Sequence of chain 18.A:
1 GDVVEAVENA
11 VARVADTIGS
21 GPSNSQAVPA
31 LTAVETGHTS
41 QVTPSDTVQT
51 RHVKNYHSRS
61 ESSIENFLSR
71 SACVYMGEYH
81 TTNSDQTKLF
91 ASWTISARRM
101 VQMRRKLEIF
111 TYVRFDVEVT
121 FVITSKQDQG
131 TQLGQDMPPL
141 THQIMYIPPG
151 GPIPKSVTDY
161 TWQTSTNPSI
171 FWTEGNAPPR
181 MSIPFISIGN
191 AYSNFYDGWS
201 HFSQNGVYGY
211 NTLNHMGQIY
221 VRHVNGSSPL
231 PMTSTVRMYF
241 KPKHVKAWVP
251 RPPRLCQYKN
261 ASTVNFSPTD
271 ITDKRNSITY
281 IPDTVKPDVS

A small-molecule ligand and the protein it binds are described below.
Small molecule (SMILES): NCCCCCCCCCCCC(=O)O

Binding-site contacts:
Ligand atom CA2 contacts residue PHE115 of chain 18.A at 4.3 Å (hydrophobic).
Ligand atom OXT contacts residue ASN194 of chain 18.A at 4.3 Å.
Ligand atom N contacts residue ILE219 of chain 18.A at 4.0 Å.
Ligand atom C1 contacts residue ILE183 of chain 18.A at 4.2 Å (hydrophobic).
Ligand atom O contacts residue LEU107 of chain 18.A at 4.4 Å.
Ligand atom C5 contacts residue ILE95 of chain 18.A at 3.8 Å (hydrophobic).
Ligand atom C7 contacts residue ILE95 of chain 18.A at 4.3 Å (hydrophobic).
Ligand atom OXT contacts residue TYR210 of chain 18.A at 3.0 Å (h-bond).
Ligand atom C10 contacts residue MET216 of chain 18.A at 3.6 Å (hydrophobic).
Ligand atom C10 contacts residue TYR192 of chain 18.A at 4.3 Å (hydrophobic).
Ligand atom C8 contacts residue MET216 of chain 18.A at 3.9 Å (hydrophobic).
Ligand atom C3 contacts residue ILE95 of chain 18.A at 4.2 Å (hydrophobic).
Ligand atom C4 contacts residue ILE95 of chain 18.A at 4.0 Å (hydrophobic).
Ligand atom C3 contacts residue ILE183 of chain 18.A at 3.7 Å (hydrophobic).
Ligand atom C5 contacts residue ILE183 of chain 18.A at 4.4 Å (hydrophobic).
Ligand atom N contacts residue TYR146 of chain 18.A at 4.1 Å.
Ligand atom C2 contacts residue ILE95 of chain 18.A at 3.8 Å (hydrophobic).
Ligand atom C2 contacts residue ILE183 of chain 18.A at 4.2 Å (hydrophobic).
Ligand atom C7 contacts residue VAL117 of chain 18.A at 4.3 Å (hydrophobic).
Ligand atom O contacts residue TYR192 of chain 18.A at 3.9 Å.
Ligand atom C1 contacts residue VAL119 of chain 18.A at 4.2 Å (hydrophobic).
Ligand atom C contacts residue ASN194 of chain 18.A at 4.0 Å.
Ligand atom O contacts residue VAL113 of chain 18.A at 4.0 Å.
Ligand atom OXT contacts residue MET216 of chain 18.A at 4.2 Å.
Ligand atom C1 contacts residue ILE219 of chain 18.A at 4.1 Å (hydrophobic).
Ligand atom C9 contacts residue PHE115 of chain 18.A at 4.1 Å (hydrophobic).
Ligand atom C contacts residue TYR210 of chain 18.A at 4.1 Å (hydrophobic).
Ligand atom C contacts residue TYR192 of chain 18.A at 4.2 Å (hydrophobic).
Ligand atom C8 contacts residue TYR192 of chain 18.A at 3.6 Å (hydrophobic).
Ligand atom C6 contacts residue TYR192 of chain 18.A at 4.4 Å (hydrophobic).
Ligand atom C7 contacts residue TYR192 of chain 18.A at 4.4 Å (hydrophobic).
Ligand atom C4 contacts residue ILE183 of chain 18.A at 4.2 Å (hydrophobic).
Ligand atom C9 contacts residue PHE240 of chain 18.A at 4.1 Å (hydrophobic).
Ligand atom O contacts residue ASN194 of chain 18.A at 3.0 Å (h-bond).
Ligand atom C7 contacts residue PHE240 of chain 18.A at 3.9 Å (hydrophobic).
Ligand atom C9 contacts residue TYR192 of chain 18.A at 4.1 Å (hydrophobic).
Ligand atom C2 contacts residue TYR146 of chain 18.A at 3.9 Å (hydrophobic).
Ligand atom C6 contacts residue ILE95 of chain 18.A at 4.1 Å (hydrophobic).
Ligand atom N contacts residue MET181 of chain 18.A at 3.9 Å.
Ligand atom C5 contacts residue PHE240 of chain 18.A at 4.1 Å (hydrophobic).